This protein binds this small molecule.
Small molecule (SMILES): CCCCCCCCCCCC[N+](C)(C)CCCS(=O)(=O)O

Sequence of chain 51.A:
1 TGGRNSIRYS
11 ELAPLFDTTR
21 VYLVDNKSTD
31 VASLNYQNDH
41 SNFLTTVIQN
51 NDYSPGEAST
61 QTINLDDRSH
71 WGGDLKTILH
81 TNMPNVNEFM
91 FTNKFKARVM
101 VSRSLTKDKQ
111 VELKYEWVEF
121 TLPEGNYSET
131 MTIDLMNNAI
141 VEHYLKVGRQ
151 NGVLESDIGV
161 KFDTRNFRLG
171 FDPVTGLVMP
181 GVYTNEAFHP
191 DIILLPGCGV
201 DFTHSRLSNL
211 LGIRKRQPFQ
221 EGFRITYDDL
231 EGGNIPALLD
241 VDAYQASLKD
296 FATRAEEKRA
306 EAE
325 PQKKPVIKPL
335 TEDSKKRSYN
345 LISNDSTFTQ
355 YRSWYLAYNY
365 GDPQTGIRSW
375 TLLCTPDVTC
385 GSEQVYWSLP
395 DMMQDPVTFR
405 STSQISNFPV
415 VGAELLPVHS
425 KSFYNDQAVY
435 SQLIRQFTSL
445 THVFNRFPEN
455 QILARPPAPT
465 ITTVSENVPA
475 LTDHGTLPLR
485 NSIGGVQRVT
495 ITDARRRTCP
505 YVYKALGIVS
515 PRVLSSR

Binding-site contacts:
Ligand atom O1S contacts residue TRP374 of chain 51.A at 4.0 Å.
Ligand atom O2S contacts residue GLY222 of chain 51.A at 3.4 Å (h-bond).
Ligand atom O1S contacts residue ARG224 of chain 51.A at 2.9 Å (salt-bridge).
Ligand atom C2 contacts residue TRP374 of chain 51.A at 4.0 Å (hydrophobic).
Ligand atom N1 contacts residue TRP374 of chain 51.A at 3.5 Å.
Ligand atom C3 contacts residue ASP229 of chain 51.A at 4.4 Å.
Ligand atom S1 contacts residue TRP374 of chain 51.A at 4.4 Å.
Ligand atom S1 contacts residue ARG224 of chain 51.A at 4.0 Å.
Ligand atom O1S contacts residue GLY222 of chain 51.A at 3.0 Å (h-bond).
Ligand atom C3 contacts residue TRP374 of chain 51.A at 4.0 Å (hydrophobic).
Ligand atom O1S contacts residue LYS215 of chain 51.A at 3.9 Å.
Ligand atom S1 contacts residue GLY222 of chain 51.A at 3.8 Å.
Ligand atom C1 contacts residue ARG224 of chain 51.A at 4.1 Å.
Ligand atom S1 contacts residue LYS215 of chain 51.A at 4.1 Å.
Ligand atom O3S contacts residue ARG224 of chain 51.A at 3.8 Å.
Ligand atom O1S contacts residue PHE223 of chain 51.A at 3.2 Å.
Ligand atom O2S contacts residue LYS215 of chain 51.A at 3.1 Å (salt-bridge).
Ligand atom C1 contacts residue TRP374 of chain 51.A at 3.3 Å (hydrophobic).
Ligand atom C2 contacts residue ARG224 of chain 51.A at 4.0 Å.